A protein and the small-molecule ligand that binds it are described below.
Small molecule (SMILES): CC(C)(Oc1ccc(Cl)cc1)C(=O)O

Binding-site contacts:
Ligand atom O04 contacts residue HIS245 of chain 1.C at 2.8 Å (h-bond).
Ligand atom C07 contacts residue HIS245 of chain 1.C at 3.9 Å.
Ligand atom C11 contacts residue ILE159 of chain 1.C at 3.7 Å (hydrophobic).
Ligand atom O02 contacts residue ILE159 of chain 1.C at 4.1 Å.
Ligand atom CL1 contacts residue LEU261 of chain 1.C at 4.3 Å.
Ligand atom C11 contacts residue VAL249 of chain 1.C at 4.0 Å (hydrophobic).
Ligand atom C09 contacts residue HIS245 of chain 1.C at 3.8 Å.
Ligand atom CL1 contacts residue GLN82 of chain 1.C at 4.4 Å.
Ligand atom O03 contacts residue LEU265 of chain 1.C at 3.8 Å.
Ligand atom C05 contacts residue SER85 of chain 1.C at 4.0 Å.
Ligand atom O04 contacts residue TYR269 of chain 1.C at 2.6 Å (h-bond).
Ligand atom C12 contacts residue VAL249 of chain 1.C at 4.2 Å (hydrophobic).
Ligand atom C13 contacts residue ILE159 of chain 1.C at 3.9 Å (hydrophobic).
Ligand atom C08 contacts residue HIS245 of chain 1.C at 3.6 Å.
Ligand atom C09 contacts residue VAL249 of chain 1.C at 4.1 Å (hydrophobic).
Ligand atom C10 contacts residue VAL249 of chain 1.C at 4.2 Å (hydrophobic).
Ligand atom C08 contacts residue TYR119 of chain 1.C at 3.2 Å (hydrophobic).
Ligand atom C08 contacts residue SER85 of chain 1.C at 3.5 Å.
Ligand atom C10 contacts residue GLN82 of chain 1.C at 3.9 Å.
Ligand atom C14 contacts residue VAL249 of chain 1.C at 4.1 Å (hydrophobic).
Ligand atom C07 contacts residue PHE123 of chain 1.C at 4.3 Å (hydrophobic).
Ligand atom C08 contacts residue TYR269 of chain 1.C at 3.7 Å (hydrophobic).
Ligand atom O04 contacts residue VAL249 of chain 1.C at 4.3 Å.
Ligand atom O04 contacts residue TYR119 of chain 1.C at 3.1 Å (h-bond).
Ligand atom C12 contacts residue GLN82 of chain 1.C at 3.9 Å.
Ligand atom C12 contacts residue LEU261 of chain 1.C at 3.7 Å (hydrophobic).
Ligand atom CL1 contacts residue ILE252 of chain 1.C at 3.6 Å.
Ligand atom C06 contacts residue GLN82 of chain 1.C at 3.6 Å.
Ligand atom O03 contacts residue TYR269 of chain 1.C at 4.2 Å.
Ligand atom O03 contacts residue SER85 of chain 1.C at 2.6 Å (h-bond).
Ligand atom C11 contacts residue HIS245 of chain 1.C at 4.0 Å.
Ligand atom C07 contacts residue SER85 of chain 1.C at 3.9 Å.
Ligand atom C06 contacts residue CYS81 of chain 1.C at 3.6 Å (hydrophobic).
Ligand atom C06 contacts residue SER85 of chain 1.C at 3.8 Å.
Ligand atom C13 contacts residue ILE252 of chain 1.C at 4.0 Å (hydrophobic).
Ligand atom C13 contacts residue VAL249 of chain 1.C at 4.0 Å (hydrophobic).
Ligand atom O03 contacts residue TYR119 of chain 1.C at 2.5 Å (h-bond).
Ligand atom C05 contacts residue HIS245 of chain 1.C at 3.8 Å.
Ligand atom O02 contacts residue HIS245 of chain 1.C at 3.2 Å.
Ligand atom C11 contacts residue PHE78 of chain 1.C at 4.3 Å (hydrophobic).

Sequence of chain 1.C:
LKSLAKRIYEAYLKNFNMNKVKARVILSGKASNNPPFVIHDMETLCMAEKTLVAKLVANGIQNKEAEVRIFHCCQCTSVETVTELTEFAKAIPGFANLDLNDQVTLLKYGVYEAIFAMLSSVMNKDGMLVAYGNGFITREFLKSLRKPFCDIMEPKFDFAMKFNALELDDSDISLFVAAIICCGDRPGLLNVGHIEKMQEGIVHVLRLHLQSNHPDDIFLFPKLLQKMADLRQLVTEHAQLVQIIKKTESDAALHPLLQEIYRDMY